Sequence of chain 1.A:
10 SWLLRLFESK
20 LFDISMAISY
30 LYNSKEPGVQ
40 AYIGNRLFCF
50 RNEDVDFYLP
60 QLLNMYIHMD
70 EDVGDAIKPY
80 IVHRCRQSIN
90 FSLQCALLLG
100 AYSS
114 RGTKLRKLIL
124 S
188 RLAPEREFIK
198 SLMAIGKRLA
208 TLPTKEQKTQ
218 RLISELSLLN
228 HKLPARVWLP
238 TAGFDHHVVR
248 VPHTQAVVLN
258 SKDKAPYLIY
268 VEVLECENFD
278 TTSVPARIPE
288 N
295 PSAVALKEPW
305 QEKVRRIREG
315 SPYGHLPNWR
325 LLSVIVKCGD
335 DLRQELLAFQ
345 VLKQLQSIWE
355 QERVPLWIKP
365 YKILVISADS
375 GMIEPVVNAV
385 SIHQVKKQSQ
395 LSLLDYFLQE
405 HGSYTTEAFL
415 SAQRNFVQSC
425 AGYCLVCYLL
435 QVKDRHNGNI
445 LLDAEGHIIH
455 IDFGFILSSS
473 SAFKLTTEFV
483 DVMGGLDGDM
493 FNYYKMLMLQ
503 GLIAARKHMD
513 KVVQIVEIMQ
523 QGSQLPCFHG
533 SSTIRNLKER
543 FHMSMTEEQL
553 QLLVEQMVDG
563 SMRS

Sequence of chain 1.B:
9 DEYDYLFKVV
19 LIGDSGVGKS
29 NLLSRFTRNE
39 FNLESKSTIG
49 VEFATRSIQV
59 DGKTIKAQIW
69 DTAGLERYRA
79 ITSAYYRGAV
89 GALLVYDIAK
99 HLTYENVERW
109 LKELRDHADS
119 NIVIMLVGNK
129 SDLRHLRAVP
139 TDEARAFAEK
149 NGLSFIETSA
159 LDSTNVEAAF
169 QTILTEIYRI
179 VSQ

Binding-site contacts:
Ligand atom PB contacts residue LYS27 of chain 1.B at 3.6 Å.
Ligand atom N1 contacts residue LEU159 of chain 1.B at 3.5 Å.
Ligand atom O3G contacts residue MG1 of chain 1.MA at 1.8 Å.
Ligand atom O1A contacts residue ASN29 of chain 1.B at 2.5 Å (h-bond).
Ligand atom O1B contacts residue LYS27 of chain 1.B at 3.1 Å (salt-bridge).
Ligand atom N2 contacts residue LEU159 of chain 1.B at 3.5 Å.
Ligand atom O6 contacts residue LYS128 of chain 1.B at 3.4 Å.
Ligand atom O6 contacts residue ASN127 of chain 1.B at 3.2 Å (h-bond).
Ligand atom O2G contacts residue GLY72 of chain 1.B at 3.3 Å (h-bond).
Ligand atom O6 contacts residue ALA158 of chain 1.B at 2.9 Å (h-bond).
Ligand atom C2' contacts residue ASN40 of chain 1.B at 3.3 Å.
Ligand atom O3A contacts residue LYS27 of chain 1.B at 3.5 Å (salt-bridge).
Ligand atom O3B contacts residue GLY24 of chain 1.B at 3.1 Å (h-bond).
Ligand atom PG contacts residue MG1 of chain 1.MA at 3.3 Å.
Ligand atom O2' contacts residue ASN40 of chain 1.B at 2.5 Å (h-bond).
Ligand atom O3A contacts residue GLY26 of chain 1.B at 3.0 Å (h-bond).
Ligand atom O6 contacts residue SER157 of chain 1.B at 3.4 Å.
Ligand atom O2' contacts residue PHE39 of chain 1.B at 3.5 Å.
Ligand atom C5' contacts residue GLY24 of chain 1.B at 3.5 Å.
Ligand atom O2B contacts residue MG1 of chain 1.MA at 2.3 Å.
Ligand atom C8 contacts residue GLY26 of chain 1.B at 3.6 Å.
Ligand atom C6 contacts residue LYS128 of chain 1.B at 3.5 Å.
Ligand atom O2B contacts residue SER28 of chain 1.B at 2.7 Å (h-bond).
Ligand atom S1G contacts residue SER45 of chain 1.B at 3.3 Å.
Ligand atom O3G contacts residue SER28 of chain 1.B at 3.4 Å (h-bond).
Ligand atom O2' contacts residue LEU41 of chain 1.B at 2.8 Å.
Ligand atom C2 contacts residue ASP130 of chain 1.B at 3.6 Å.
Ligand atom N7 contacts residue ASN127 of chain 1.B at 3.2 Å (h-bond).
Ligand atom N1 contacts residue ASP130 of chain 1.B at 2.8 Å (salt-bridge).
Ligand atom O3G contacts residue THR46 of chain 1.B at 2.4 Å (h-bond).
Ligand atom O1B contacts residue GLY26 of chain 1.B at 3.1 Å (h-bond).
Ligand atom O1B contacts residue GLY24 of chain 1.B at 3.5 Å (h-bond).
Ligand atom O1B contacts residue VAL25 of chain 1.B at 3.4 Å (h-bond).
Ligand atom O2A contacts residue SER43 of chain 1.B at 3.6 Å.
Ligand atom O3' contacts residue GLY37 of chain 1.A at 3.3 Å.
Ligand atom O2B contacts residue THR46 of chain 1.B at 3.6 Å (h-bond).
Ligand atom C3' contacts residue LEU41 of chain 1.B at 3.2 Å (hydrophobic).
Ligand atom N2 contacts residue ASP130 of chain 1.B at 2.9 Å (salt-bridge).
Ligand atom O3' contacts residue LEU41 of chain 1.B at 2.1 Å (h-bond).
Ligand atom O6 contacts residue LEU159 of chain 1.B at 3.4 Å (h-bond).

This small molecule binds to this protein.
Small molecule (SMILES): Nc1nc2c(ncn2[C@@H]2O[C@H](CO[P](=O)(O)O[P](=O)(O)OP(O)(O)=S)[C@@H](O)[C@H]2O)c(=O)[nH]1